The small molecule below binds the protein below.
Small molecule (SMILES): C=C1/C(=C\C=C(/CCCCCCC)c2cccc(CCCCCC(C)(C)O)c2)C[C@@H](O)C[C@@H]1O

Binding-site contacts:
Ligand atom C25 contacts residue SER150 of chain 2.A at 3.4 Å.
Ligand atom C12 contacts residue LEU287 of chain 2.A at 3.8 Å (hydrophobic).
Ligand atom O33 contacts residue TYR22 of chain 2.A at 2.9 Å (h-bond).
Ligand atom C4 contacts residue TYR170 of chain 2.A at 3.3 Å (hydrophobic).
Ligand atom C1 contacts residue LEU105 of chain 2.A at 3.6 Å (hydrophobic).
Ligand atom C14 contacts residue HIS270 of chain 2.A at 3.4 Å.
Ligand atom C3 contacts residue VAL175 of chain 2.A at 3.8 Å (hydrophobic).
Ligand atom C2 contacts residue LEU105 of chain 2.A at 3.7 Å (hydrophobic).
Ligand atom C1 contacts residue MET101 of chain 2.A at 3.3 Å (hydrophobic).
Ligand atom C21 contacts residue MET147 of chain 2.A at 3.4 Å (hydrophobic).
Ligand atom C5 contacts residue VAL175 of chain 2.A at 3.8 Å (hydrophobic).
Ligand atom C5 contacts residue TYR170 of chain 2.A at 3.6 Å (hydrophobic).
Ligand atom C18 contacts residue LEU188 of chain 2.A at 3.8 Å (hydrophobic).
Ligand atom O9 contacts residue TYR274 of chain 2.A at 3.6 Å.
Ligand atom C11 contacts residue HIS270 of chain 2.A at 3.7 Å.
Ligand atom C13 contacts residue LEU105 of chain 2.A at 3.5 Å (hydrophobic).
Ligand atom C7 contacts residue TRP161 of chain 2.A at 3.5 Å (hydrophobic).
Ligand atom C22 contacts residue ILE146 of chain 2.A at 3.7 Å (hydrophobic).
Ligand atom C34 contacts residue SER153 of chain 2.A at 3.7 Å.
Ligand atom C11 contacts residue PHE295 of chain 2.A at 3.6 Å (hydrophobic).
Ligand atom C32 contacts residue CYS163 of chain 2.A at 3.8 Å (hydrophobic).
Ligand atom C2 contacts residue MET101 of chain 2.A at 3.8 Å (hydrophobic).
Ligand atom C13 contacts residue HIS180 of chain 2.A at 3.8 Å.
Ligand atom C26 contacts residue SER150 of chain 2.A at 3.7 Å.
Ligand atom C3 contacts residue LEU105 of chain 2.A at 3.8 Å (hydrophobic).
Ligand atom C28 contacts residue SER112 of chain 2.A at 3.2 Å.
Ligand atom O33 contacts residue SER150 of chain 2.A at 3.3 Å.
Ligand atom O9 contacts residue HIS270 of chain 2.A at 2.8 Å (h-bond).
Ligand atom C10 contacts residue HIS180 of chain 2.A at 3.8 Å.
Ligand atom C34 contacts residue CYS163 of chain 2.A at 3.5 Å (hydrophobic).
Ligand atom C28 contacts residue LEU108 of chain 2.A at 3.8 Å (hydrophobic).
Ligand atom C32 contacts residue SER153 of chain 2.A at 3.5 Å.
Ligand atom O30 contacts residue ARG149 of chain 2.A at 2.7 Å (salt-bridge).
Ligand atom O9 contacts residue HIS180 of chain 2.A at 2.8 Å (h-bond).
Ligand atom C10 contacts residue HIS270 of chain 2.A at 3.7 Å.
Ligand atom O30 contacts residue SER112 of chain 2.A at 3.0 Å (h-bond).
Ligand atom C32 contacts residue TYR22 of chain 2.A at 3.6 Å (hydrophobic).
Ligand atom C15 contacts residue LEU105 of chain 2.A at 3.7 Å (hydrophobic).
Ligand atom C24 contacts residue SER150 of chain 2.A at 3.3 Å.
Ligand atom O33 contacts residue SER153 of chain 2.A at 2.7 Å (h-bond).

Sequence of chain 2.A:
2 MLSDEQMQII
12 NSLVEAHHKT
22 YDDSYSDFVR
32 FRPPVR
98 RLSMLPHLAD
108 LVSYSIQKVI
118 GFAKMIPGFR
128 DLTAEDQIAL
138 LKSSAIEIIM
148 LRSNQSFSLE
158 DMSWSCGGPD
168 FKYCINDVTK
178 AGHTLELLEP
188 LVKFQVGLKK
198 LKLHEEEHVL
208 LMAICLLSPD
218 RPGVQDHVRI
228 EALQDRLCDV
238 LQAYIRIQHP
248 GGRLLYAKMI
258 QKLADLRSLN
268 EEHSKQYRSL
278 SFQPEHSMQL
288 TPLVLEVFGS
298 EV